Sequence of chain 1.B:
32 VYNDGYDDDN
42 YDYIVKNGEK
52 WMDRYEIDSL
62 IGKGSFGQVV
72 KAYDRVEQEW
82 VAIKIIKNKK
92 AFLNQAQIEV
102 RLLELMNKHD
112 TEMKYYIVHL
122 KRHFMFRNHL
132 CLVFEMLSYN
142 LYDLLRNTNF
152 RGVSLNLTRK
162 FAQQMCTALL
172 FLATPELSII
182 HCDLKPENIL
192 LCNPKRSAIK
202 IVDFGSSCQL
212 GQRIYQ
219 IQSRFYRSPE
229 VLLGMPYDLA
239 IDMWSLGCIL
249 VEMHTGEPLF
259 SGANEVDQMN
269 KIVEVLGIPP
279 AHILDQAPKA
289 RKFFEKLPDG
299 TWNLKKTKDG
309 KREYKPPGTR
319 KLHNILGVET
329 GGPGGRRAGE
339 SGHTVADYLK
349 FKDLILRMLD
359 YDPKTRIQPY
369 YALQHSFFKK

A small-molecule ligand and the protein it binds are described below.
Small molecule (SMILES): Brc1cnc2[nH]nnc2c1

Binding-site contacts:
Ligand atom N2 contacts residue VAL70 of chain 1.B at 4.2 Å.
Ligand atom C4 contacts residue ASP204 of chain 1.B at 4.1 Å.
Ligand atom N2 contacts residue LYS85 of chain 1.B at 3.8 Å.
Ligand atom C4 contacts residue PHE135 of chain 1.B at 4.1 Å (hydrophobic).
Ligand atom BR1 contacts residue PHE135 of chain 1.B at 3.6 Å.
Ligand atom C5 contacts residue PHE135 of chain 1.B at 3.6 Å (hydrophobic).
Ligand atom C5 contacts residue VAL203 of chain 1.B at 3.7 Å (hydrophobic).
Ligand atom BR1 contacts residue VAL203 of chain 1.B at 4.5 Å.
Ligand atom C4 contacts residue VAL203 of chain 1.B at 3.6 Å (hydrophobic).
Ligand atom N1 contacts residue VAL203 of chain 1.B at 4.4 Å.
Ligand atom C5 contacts residue VAL119 of chain 1.B at 4.4 Å (hydrophobic).
Ligand atom N2 contacts residue VAL203 of chain 1.B at 4.2 Å.
Ligand atom N3 contacts residue VAL203 of chain 1.B at 4.2 Å.
Ligand atom C3 contacts residue VAL203 of chain 1.B at 3.9 Å (hydrophobic).
Ligand atom BR1 contacts residue LEU191 of chain 1.B at 4.5 Å.
Ligand atom BR1 contacts residue VAL119 of chain 1.B at 4.0 Å.
Ligand atom N3 contacts residue ASP204 of chain 1.B at 3.4 Å.
Ligand atom N1 contacts residue LEU191 of chain 1.B at 4.4 Å.
Ligand atom N2 contacts residue ASP204 of chain 1.B at 4.1 Å.
Ligand atom C1 contacts residue LEU191 of chain 1.B at 4.3 Å (hydrophobic).
Ligand atom N2 contacts residue PHE67 of chain 1.B at 4.1 Å.
Ligand atom N1 contacts residue VAL70 of chain 1.B at 3.9 Å.
Ligand atom C4 contacts residue LYS85 of chain 1.B at 4.2 Å.
Ligand atom N4 contacts residue PHE135 of chain 1.B at 4.0 Å.
Ligand atom C2 contacts residue LEU191 of chain 1.B at 3.8 Å (hydrophobic).
Ligand atom BR1 contacts residue ALA83 of chain 1.B at 3.8 Å.
Ligand atom C1 contacts residue VAL203 of chain 1.B at 3.9 Å (hydrophobic).
Ligand atom C2 contacts residue VAL203 of chain 1.B at 4.3 Å (hydrophobic).
Ligand atom BR1 contacts residue GLU136 of chain 1.B at 3.3 Å.
Ligand atom N4 contacts residue LYS85 of chain 1.B at 3.3 Å (salt-bridge).
Ligand atom C1 contacts residue PHE135 of chain 1.B at 4.2 Å (hydrophobic).
Ligand atom BR1 contacts residue LEU138 of chain 1.B at 4.1 Å.
Ligand atom N3 contacts residue GLU100 of chain 1.B at 4.3 Å.
Ligand atom N4 contacts residue ASP204 of chain 1.B at 3.3 Å (salt-bridge).
Ligand atom C2 contacts residue VAL70 of chain 1.B at 4.2 Å (hydrophobic).
Ligand atom C3 contacts residue VAL70 of chain 1.B at 4.2 Å (hydrophobic).
Ligand atom N3 contacts residue LYS85 of chain 1.B at 2.7 Å (salt-bridge).
Ligand atom N4 contacts residue VAL203 of chain 1.B at 3.8 Å.
Ligand atom N4 contacts residue GLU100 of chain 1.B at 4.2 Å.